Binding-site contacts:
Ligand atom C1 contacts residue ASN65 of chain 2.A at 1.4 Å.
Ligand atom C7 contacts residue ASN65 of chain 2.A at 3.5 Å.
Ligand atom C4 contacts residue TRP357 of chain 2.A at 4.4 Å (hydrophobic).
Ligand atom C3 contacts residue TRP357 of chain 2.A at 3.7 Å (hydrophobic).
Ligand atom C3 contacts residue ASN65 of chain 2.A at 3.8 Å.
Ligand atom C8 contacts residue TRP357 of chain 2.A at 3.5 Å (hydrophobic).
Ligand atom O5 contacts residue TRP357 of chain 2.A at 4.3 Å.
Ligand atom C8 contacts residue ASN65 of chain 2.A at 4.5 Å.
Ligand atom N2 contacts residue ASN65 of chain 2.A at 2.8 Å (h-bond).
Ligand atom C7 contacts residue TRP357 of chain 2.A at 3.9 Å (hydrophobic).
Ligand atom C5 contacts residue ASN65 of chain 2.A at 3.7 Å.
Ligand atom C2 contacts residue ASN65 of chain 2.A at 2.4 Å.
Ligand atom O7 contacts residue ASN65 of chain 2.A at 3.7 Å.
Ligand atom O5 contacts residue ASN65 of chain 2.A at 2.4 Å (h-bond).
Ligand atom O4 contacts residue TRP357 of chain 2.A at 4.2 Å.
Ligand atom O3 contacts residue TRP357 of chain 2.A at 4.2 Å.
Ligand atom C4 contacts residue ASN65 of chain 2.A at 4.2 Å.
Ligand atom C2 contacts residue TRP357 of chain 2.A at 4.0 Å (hydrophobic).
Ligand atom C5 contacts residue TRP357 of chain 2.A at 4.0 Å (hydrophobic).
Ligand atom N2 contacts residue TRP357 of chain 2.A at 3.3 Å.
Ligand atom C1 contacts residue TRP357 of chain 2.A at 3.7 Å (hydrophobic).

Sequence of chain 2.A:
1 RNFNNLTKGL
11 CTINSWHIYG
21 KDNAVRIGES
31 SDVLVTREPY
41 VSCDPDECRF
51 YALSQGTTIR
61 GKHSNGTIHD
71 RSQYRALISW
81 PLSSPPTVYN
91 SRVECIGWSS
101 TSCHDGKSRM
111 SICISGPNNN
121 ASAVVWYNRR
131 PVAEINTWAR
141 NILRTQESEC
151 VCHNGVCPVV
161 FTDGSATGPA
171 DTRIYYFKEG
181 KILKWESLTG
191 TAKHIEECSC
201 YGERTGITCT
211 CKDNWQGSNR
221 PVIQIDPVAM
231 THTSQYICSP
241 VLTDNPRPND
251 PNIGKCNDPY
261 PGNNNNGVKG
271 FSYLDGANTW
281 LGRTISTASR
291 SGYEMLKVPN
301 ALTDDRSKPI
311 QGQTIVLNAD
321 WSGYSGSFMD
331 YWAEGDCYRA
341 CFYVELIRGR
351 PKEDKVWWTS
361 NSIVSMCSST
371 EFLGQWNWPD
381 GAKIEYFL

The small molecule below binds the protein below.
Small molecule (SMILES): CC(=O)N[C@@H]1[C@@H](O)[C@H](O)[C@@H](CO)O[C@H]1O